Sequence of chain 1.A:
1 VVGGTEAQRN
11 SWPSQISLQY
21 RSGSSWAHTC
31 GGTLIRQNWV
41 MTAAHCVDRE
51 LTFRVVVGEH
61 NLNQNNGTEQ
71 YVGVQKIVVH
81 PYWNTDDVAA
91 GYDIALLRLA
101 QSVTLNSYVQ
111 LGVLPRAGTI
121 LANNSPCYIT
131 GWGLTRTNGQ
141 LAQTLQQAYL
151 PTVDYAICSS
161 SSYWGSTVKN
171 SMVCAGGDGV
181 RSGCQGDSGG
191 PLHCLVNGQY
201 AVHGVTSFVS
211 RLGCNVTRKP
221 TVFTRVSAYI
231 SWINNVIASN

Binding-site contacts:
Ligand atom N1 contacts residue SER207 of chain 1.A at 3.1 Å (h-bond).
Ligand atom S1 contacts residue SER207 of chain 1.A at 4.0 Å.
Ligand atom C1 contacts residue SER188 of chain 1.A at 1.3 Å.
Ligand atom O1 contacts residue SER188 of chain 1.A at 3.2 Å (h-bond).
Ligand atom C2 contacts residue SER188 of chain 1.A at 2.4 Å.
Ligand atom O6 contacts residue SER188 of chain 1.A at 2.1 Å (h-bond).
Ligand atom C13 contacts residue HIS45 of chain 1.A at 3.8 Å.
Ligand atom C6 contacts residue THR206 of chain 1.A at 3.6 Å.
Ligand atom C5 contacts residue SER188 of chain 1.A at 3.6 Å.
Ligand atom C5 contacts residue VAL209 of chain 1.A at 3.9 Å (hydrophobic).
Ligand atom O3 contacts residue SER207 of chain 1.A at 3.8 Å.
Ligand atom O2 contacts residue GLY186 of chain 1.A at 3.3 Å (h-bond).
Ligand atom C11 contacts residue HIS45 of chain 1.A at 3.8 Å.
Ligand atom C8 contacts residue SER207 of chain 1.A at 3.5 Å.
Ligand atom N1 contacts residue PHE208 of chain 1.A at 3.9 Å.
Ligand atom C3 contacts residue SER188 of chain 1.A at 2.9 Å.
Ligand atom C1 contacts residue SER207 of chain 1.A at 3.7 Å.
Ligand atom C8 contacts residue HIS45 of chain 1.A at 3.7 Å.
Ligand atom C6 contacts residue CYS184 of chain 1.A at 3.3 Å (hydrophobic).
Ligand atom C7 contacts residue HIS45 of chain 1.A at 3.7 Å.
Ligand atom C12 contacts residue HIS45 of chain 1.A at 3.7 Å.
Ligand atom C13 contacts residue THR85 of chain 1.A at 3.9 Å.
Ligand atom O3 contacts residue PHE208 of chain 1.A at 3.2 Å.
Ligand atom C4 contacts residue HIS45 of chain 1.A at 3.6 Å.
Ligand atom N1 contacts residue SER188 of chain 1.A at 3.4 Å (h-bond).
Ligand atom O4 contacts residue GLN185 of chain 1.A at 3.4 Å (h-bond).
Ligand atom N1 contacts residue HIS45 of chain 1.A at 3.6 Å.
Ligand atom C6 contacts residue GLY183 of chain 1.A at 3.8 Å.
Ligand atom C10 contacts residue VAL88 of chain 1.A at 3.7 Å (hydrophobic).
Ligand atom C4 contacts residue SER188 of chain 1.A at 2.8 Å.
Ligand atom C5 contacts residue CYS184 of chain 1.A at 3.9 Å (hydrophobic).
Ligand atom O2 contacts residue SER188 of chain 1.A at 3.1 Å (h-bond).
Ligand atom O6 contacts residue THR206 of chain 1.A at 3.4 Å.
Ligand atom O1 contacts residue HIS45 of chain 1.A at 2.6 Å (h-bond).
Ligand atom C10 contacts residue HIS45 of chain 1.A at 3.7 Å.
Ligand atom O6 contacts residue PHE208 of chain 1.A at 3.8 Å.
Ligand atom O2 contacts residue GLN185 of chain 1.A at 3.3 Å.
Ligand atom O3 contacts residue VAL209 of chain 1.A at 3.3 Å (h-bond).
Ligand atom C2 contacts residue CYS184 of chain 1.A at 3.7 Å (hydrophobic).
Ligand atom O6 contacts residue SER207 of chain 1.A at 3.1 Å (h-bond).

A protein and the small-molecule ligand that binds it are described below.
Small molecule (SMILES): CC[C@@H](C(=O)O)[C@H](NS(=O)(=O)c1ccc(C)cc1)C(=O)O